Binding-site contacts:
Ligand atom C12 contacts residue MET439 of chain 1.B at 4.0 Å (hydrophobic).
Ligand atom S1 contacts residue TYR82 of chain 1.B at 3.2 Å (h-bond).
Ligand atom OH contacts residue HEM1 of chain 1.I at 3.7 Å.
Ligand atom CD1 contacts residue TYR82 of chain 1.B at 3.5 Å (hydrophobic).
Ligand atom F2 contacts residue PHE261 of chain 1.B at 3.3 Å.
Ligand atom C14 contacts residue LEU331 of chain 1.B at 3.7 Å (hydrophobic).
Ligand atom F1 contacts residue HEM1 of chain 1.I at 3.2 Å.
Ligand atom C12 contacts residue PHE333 of chain 1.B at 3.9 Å (hydrophobic).
Ligand atom C19 contacts residue PHE89 of chain 1.B at 3.8 Å (hydrophobic).
Ligand atom CD1 contacts residue TYR95 of chain 1.B at 3.5 Å (hydrophobic).
Ligand atom N5 contacts residue THR266 of chain 1.B at 3.5 Å.
Ligand atom N3 contacts residue LEU331 of chain 1.B at 4.1 Å.
Ligand atom F1 contacts residue TYR95 of chain 1.B at 3.9 Å.
Ligand atom C contacts residue TYR82 of chain 1.B at 3.6 Å (hydrophobic).
Ligand atom C16 contacts residue ALA262 of chain 1.B at 3.3 Å (hydrophobic).
Ligand atom N4 contacts residue HEM1 of chain 1.I at 2.1 Å.
Ligand atom C15 contacts residue LEU331 of chain 1.B at 4.0 Å (hydrophobic).
Ligand atom C contacts residue PHE333 of chain 1.B at 3.5 Å (hydrophobic).
Ligand atom C contacts residue LEU331 of chain 1.B at 3.6 Å (hydrophobic).
Ligand atom C19 contacts residue ALA262 of chain 1.B at 3.9 Å (hydrophobic).
Ligand atom N2 contacts residue PHE333 of chain 1.B at 4.0 Å.
Ligand atom C3 contacts residue LEU331 of chain 1.B at 3.9 Å (hydrophobic).
Ligand atom C15 contacts residue HEM1 of chain 1.I at 3.0 Å.
Ligand atom C16 contacts residue HEM1 of chain 1.I at 3.3 Å.
Ligand atom CA contacts residue TYR82 of chain 1.B at 4.0 Å (hydrophobic).
Ligand atom CB contacts residue PHE333 of chain 1.B at 4.0 Å (hydrophobic).
Ligand atom C3 contacts residue TYR82 of chain 1.B at 3.9 Å (hydrophobic).
Ligand atom N contacts residue PHE84 of chain 1.B at 3.8 Å.
Ligand atom C7 contacts residue LEU331 of chain 1.B at 3.9 Å (hydrophobic).
Ligand atom N contacts residue LEU331 of chain 1.B at 3.9 Å.
Ligand atom S1 contacts residue LEU331 of chain 1.B at 3.8 Å.
Ligand atom CA contacts residue LEU331 of chain 1.B at 3.6 Å (hydrophobic).
Ligand atom C22 contacts residue TYR95 of chain 1.B at 3.8 Å (hydrophobic).
Ligand atom N2 contacts residue MET439 of chain 1.B at 3.7 Å.
Ligand atom C19 contacts residue ALA258 of chain 1.B at 3.7 Å (hydrophobic).
Ligand atom N5 contacts residue ALA262 of chain 1.B at 3.5 Å.
Ligand atom C21 contacts residue HEM1 of chain 1.I at 4.0 Å.
Ligand atom C16 contacts residue THR266 of chain 1.B at 3.3 Å.
Ligand atom C20 contacts residue ALA258 of chain 1.B at 3.9 Å (hydrophobic).
Ligand atom C7 contacts residue PHE333 of chain 1.B at 3.7 Å (hydrophobic).

The small molecule below binds the protein below.
Small molecule (SMILES): C[C@@H](c1nc(-c2ccc(C#N)cc2)cs1)[C@](O)(Cn1cncn1)c1cc(F)ccc1F

Sequence of chain 1.B:
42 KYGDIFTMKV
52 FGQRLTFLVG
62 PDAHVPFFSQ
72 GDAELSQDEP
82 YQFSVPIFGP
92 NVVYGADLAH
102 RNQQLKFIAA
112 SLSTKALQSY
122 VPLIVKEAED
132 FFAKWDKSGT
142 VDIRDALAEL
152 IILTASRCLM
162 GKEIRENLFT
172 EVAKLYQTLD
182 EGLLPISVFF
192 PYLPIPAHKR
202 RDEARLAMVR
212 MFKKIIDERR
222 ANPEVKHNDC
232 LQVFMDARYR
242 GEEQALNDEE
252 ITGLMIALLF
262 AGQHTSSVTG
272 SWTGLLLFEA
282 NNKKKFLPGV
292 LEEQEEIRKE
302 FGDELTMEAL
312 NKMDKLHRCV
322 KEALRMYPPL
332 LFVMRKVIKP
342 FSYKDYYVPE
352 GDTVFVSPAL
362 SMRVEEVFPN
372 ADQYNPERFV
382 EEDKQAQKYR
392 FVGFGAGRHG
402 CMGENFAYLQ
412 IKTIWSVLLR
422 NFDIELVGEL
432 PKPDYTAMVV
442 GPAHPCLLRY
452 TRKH